This small molecule binds to this protein.
Small molecule (SMILES): CC(=O)N[C@@H]1[C@@H](O)[C@H](O)[C@@H](CO)O[C@H]1O

Binding-site contacts:
Ligand atom C7 contacts residue ASN616 of chain 1.A at 3.4 Å.
Ligand atom C3 contacts residue ASN616 of chain 1.A at 3.8 Å.
Ligand atom C1 contacts residue ASN616 of chain 1.A at 1.4 Å.
Ligand atom C5 contacts residue ASN616 of chain 1.A at 3.7 Å.
Ligand atom O5 contacts residue ASN616 of chain 1.A at 2.4 Å (h-bond).
Ligand atom O7 contacts residue ASN616 of chain 1.A at 3.5 Å (h-bond).
Ligand atom C4 contacts residue ASN616 of chain 1.A at 4.2 Å.
Ligand atom C8 contacts residue GLN644 of chain 1.A at 4.4 Å.
Ligand atom C2 contacts residue ASN616 of chain 1.A at 2.4 Å.
Ligand atom N2 contacts residue ASN616 of chain 1.A at 2.9 Å (h-bond).

Sequence of chain 1.A:
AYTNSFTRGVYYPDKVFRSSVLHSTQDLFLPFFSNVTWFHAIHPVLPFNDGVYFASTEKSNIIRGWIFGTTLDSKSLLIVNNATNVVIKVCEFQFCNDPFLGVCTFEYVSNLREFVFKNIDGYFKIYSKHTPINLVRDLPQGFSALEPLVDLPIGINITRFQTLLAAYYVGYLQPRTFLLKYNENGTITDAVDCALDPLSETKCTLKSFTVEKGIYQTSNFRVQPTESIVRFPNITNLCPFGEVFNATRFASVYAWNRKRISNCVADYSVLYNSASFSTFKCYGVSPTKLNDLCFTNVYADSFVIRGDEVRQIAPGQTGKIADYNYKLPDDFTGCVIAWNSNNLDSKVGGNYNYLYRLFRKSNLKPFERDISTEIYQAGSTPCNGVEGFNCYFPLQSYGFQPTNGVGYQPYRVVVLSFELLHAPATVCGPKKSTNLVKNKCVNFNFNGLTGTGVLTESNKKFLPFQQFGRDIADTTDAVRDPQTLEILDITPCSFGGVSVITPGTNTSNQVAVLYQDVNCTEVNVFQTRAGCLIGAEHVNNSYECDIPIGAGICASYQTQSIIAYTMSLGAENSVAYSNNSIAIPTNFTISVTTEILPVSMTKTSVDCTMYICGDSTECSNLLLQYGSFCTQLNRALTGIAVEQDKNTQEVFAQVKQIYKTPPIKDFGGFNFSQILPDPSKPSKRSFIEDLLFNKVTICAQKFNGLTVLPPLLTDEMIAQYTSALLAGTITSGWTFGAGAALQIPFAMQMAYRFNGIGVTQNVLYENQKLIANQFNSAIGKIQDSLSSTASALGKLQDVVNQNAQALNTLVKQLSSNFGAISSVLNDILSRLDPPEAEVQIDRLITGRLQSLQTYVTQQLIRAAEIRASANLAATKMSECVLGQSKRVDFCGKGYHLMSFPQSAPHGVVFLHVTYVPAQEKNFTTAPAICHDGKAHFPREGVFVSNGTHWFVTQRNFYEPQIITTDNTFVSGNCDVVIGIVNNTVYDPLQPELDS